Sequence of chain 1.I:
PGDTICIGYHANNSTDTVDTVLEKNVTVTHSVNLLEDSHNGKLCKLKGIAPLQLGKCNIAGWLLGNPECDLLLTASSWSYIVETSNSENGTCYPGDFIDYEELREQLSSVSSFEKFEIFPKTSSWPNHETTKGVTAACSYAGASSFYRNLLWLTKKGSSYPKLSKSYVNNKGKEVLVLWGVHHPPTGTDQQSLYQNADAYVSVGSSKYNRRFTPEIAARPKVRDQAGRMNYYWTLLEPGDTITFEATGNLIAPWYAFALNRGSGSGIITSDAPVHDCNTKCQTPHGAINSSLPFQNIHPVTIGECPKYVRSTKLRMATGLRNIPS

Sequence of chain 1.U:
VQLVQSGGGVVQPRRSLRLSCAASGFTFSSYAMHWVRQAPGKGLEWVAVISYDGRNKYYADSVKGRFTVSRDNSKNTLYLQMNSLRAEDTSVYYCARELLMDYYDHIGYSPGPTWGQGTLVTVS

This small molecule binds to this protein.
Small molecule (SMILES): CC(=O)N[C@H]1[C@H](O[C@H]2[C@H](O)[C@@H](NC(C)=O)CO[C@@H]2CO)O[C@H](CO)[C@@H](O[C@@H]2O[C@H](CO)[C@@H](O)[C@H](O)[C@@H]2O)[C@@H]1O

Binding-site contacts:
Ligand atom C7 contacts residue CYS94 of chain 1.I at 4.3 Å (hydrophobic).
Ligand atom C6 contacts residue ARG225 of chain 1.I at 4.0 Å.
Ligand atom C8 contacts residue ASN68 of chain 1.I at 4.0 Å.
Ligand atom N2 contacts residue ASN91 of chain 1.I at 2.7 Å (h-bond).
Ligand atom C6 contacts residue ARG56 of chain 1.U at 3.8 Å.
Ligand atom O7 contacts residue ARG225 of chain 1.I at 3.7 Å.
Ligand atom O3 contacts residue ARG225 of chain 1.I at 3.1 Å (salt-bridge).
Ligand atom C5 contacts residue ASN91 of chain 1.I at 3.7 Å.
Ligand atom O5 contacts residue GLU90 of chain 1.I at 4.3 Å.
Ligand atom C7 contacts residue ASN91 of chain 1.I at 3.0 Å.
Ligand atom C8 contacts residue CYS94 of chain 1.I at 4.0 Å (hydrophobic).
Ligand atom O5 contacts residue ARG225 of chain 1.I at 4.0 Å.
Ligand atom C8 contacts residue SER141 of chain 1.I at 3.3 Å.
Ligand atom C7 contacts residue ASN68 of chain 1.I at 4.0 Å.
Ligand atom O6 contacts residue GLU90 of chain 1.I at 3.6 Å (salt-bridge).
Ligand atom C3 contacts residue ASN91 of chain 1.I at 3.7 Å.
Ligand atom C2 contacts residue ARG225 of chain 1.I at 3.8 Å.
Ligand atom C4 contacts residue ARG225 of chain 1.I at 4.1 Å.
Ligand atom C7 contacts residue ARG225 of chain 1.I at 3.3 Å.
Ligand atom O5 contacts residue ASN91 of chain 1.I at 2.4 Å (h-bond).
Ligand atom C2 contacts residue ASN91 of chain 1.I at 2.4 Å.
Ligand atom O7 contacts residue ASN91 of chain 1.I at 2.6 Å (h-bond).
Ligand atom C4 contacts residue ASN91 of chain 1.I at 4.2 Å.
Ligand atom O6 contacts residue ARG225 of chain 1.I at 3.2 Å (salt-bridge).
Ligand atom C7 contacts residue GLU70 of chain 1.I at 3.9 Å.
Ligand atom C8 contacts residue ALA139 of chain 1.I at 4.2 Å (hydrophobic).
Ligand atom C4 contacts residue ARG56 of chain 1.U at 4.1 Å.
Ligand atom O7 contacts residue CYS94 of chain 1.I at 3.8 Å.
Ligand atom C6 contacts residue GLU90 of chain 1.I at 3.4 Å.
Ligand atom N2 contacts residue GLU70 of chain 1.I at 3.9 Å.
Ligand atom O6 contacts residue ARG56 of chain 1.U at 3.9 Å.
Ligand atom O7 contacts residue ASN68 of chain 1.I at 3.1 Å (h-bond).
Ligand atom N2 contacts residue ARG225 of chain 1.I at 3.6 Å.
Ligand atom O4 contacts residue ARG56 of chain 1.U at 3.5 Å (salt-bridge).
Ligand atom C8 contacts residue ARG225 of chain 1.I at 3.5 Å.
Ligand atom C5 contacts residue ARG56 of chain 1.U at 3.7 Å.
Ligand atom C1 contacts residue ASN91 of chain 1.I at 1.4 Å.
Ligand atom C8 contacts residue GLU70 of chain 1.I at 4.1 Å.
Ligand atom C8 contacts residue CYS140 of chain 1.I at 4.3 Å (hydrophobic).
Ligand atom C3 contacts residue ARG225 of chain 1.I at 3.8 Å.